Sequence of chain 57.L:
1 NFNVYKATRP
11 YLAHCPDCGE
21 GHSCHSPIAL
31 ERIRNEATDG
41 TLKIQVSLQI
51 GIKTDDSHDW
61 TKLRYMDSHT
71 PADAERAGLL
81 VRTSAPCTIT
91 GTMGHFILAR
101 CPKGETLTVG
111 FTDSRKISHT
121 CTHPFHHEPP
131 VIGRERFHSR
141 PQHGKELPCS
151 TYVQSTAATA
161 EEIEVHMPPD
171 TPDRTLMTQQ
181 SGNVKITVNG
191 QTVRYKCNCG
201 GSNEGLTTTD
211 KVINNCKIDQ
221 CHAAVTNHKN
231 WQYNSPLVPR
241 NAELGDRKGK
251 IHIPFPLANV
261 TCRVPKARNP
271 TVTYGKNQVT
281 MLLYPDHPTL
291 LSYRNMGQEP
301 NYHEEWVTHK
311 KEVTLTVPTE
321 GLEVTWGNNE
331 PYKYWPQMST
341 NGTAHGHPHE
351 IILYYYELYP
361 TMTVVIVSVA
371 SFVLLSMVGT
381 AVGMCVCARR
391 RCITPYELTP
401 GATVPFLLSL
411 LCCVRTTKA

Binding-site contacts:
Ligand atom O7 contacts residue THR116 of chain 57.K at 3.9 Å.
Ligand atom C8 contacts residue ASN259 of chain 57.L at 4.4 Å.
Ligand atom C3 contacts residue ASN259 of chain 57.L at 3.8 Å.
Ligand atom C8 contacts residue LYS181 of chain 57.K at 4.3 Å.
Ligand atom C7 contacts residue ASN259 of chain 57.L at 3.1 Å.
Ligand atom C2 contacts residue ASN259 of chain 57.L at 2.4 Å.
Ligand atom C1 contacts residue ASN259 of chain 57.L at 1.4 Å.
Ligand atom O5 contacts residue ASN259 of chain 57.L at 2.3 Å (h-bond).
Ligand atom O7 contacts residue ASN259 of chain 57.L at 2.9 Å (h-bond).
Ligand atom N2 contacts residue ASN259 of chain 57.L at 2.9 Å (h-bond).
Ligand atom O7 contacts residue LYS181 of chain 57.K at 4.3 Å.
Ligand atom C4 contacts residue ASN259 of chain 57.L at 4.2 Å.
Ligand atom O6 contacts residue ASN259 of chain 57.L at 4.2 Å.
Ligand atom C5 contacts residue ASN259 of chain 57.L at 3.7 Å.

This small molecule binds to this protein.
Small molecule (SMILES): CC(=O)N[C@@H]1[C@@H](O)[C@H](O)[C@@H](CO)O[C@H]1O

Sequence of chain 57.K:
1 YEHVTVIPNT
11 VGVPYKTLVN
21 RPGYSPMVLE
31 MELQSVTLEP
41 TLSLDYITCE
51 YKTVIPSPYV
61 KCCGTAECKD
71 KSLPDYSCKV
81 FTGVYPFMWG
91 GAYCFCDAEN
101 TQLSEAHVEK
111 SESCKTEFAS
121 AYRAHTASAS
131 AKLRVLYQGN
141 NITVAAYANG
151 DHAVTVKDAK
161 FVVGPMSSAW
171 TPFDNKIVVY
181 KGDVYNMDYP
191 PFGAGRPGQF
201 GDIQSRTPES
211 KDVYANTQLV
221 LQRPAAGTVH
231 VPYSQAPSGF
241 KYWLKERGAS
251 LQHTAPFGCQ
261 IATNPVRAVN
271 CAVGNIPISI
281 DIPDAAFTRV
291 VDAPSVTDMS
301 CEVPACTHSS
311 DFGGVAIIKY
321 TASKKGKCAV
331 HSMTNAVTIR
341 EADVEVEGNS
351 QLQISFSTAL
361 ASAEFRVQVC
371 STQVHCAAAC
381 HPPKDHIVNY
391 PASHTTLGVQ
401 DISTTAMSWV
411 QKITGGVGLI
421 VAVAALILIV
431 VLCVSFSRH